A small-molecule ligand and the protein it binds are described below.
Small molecule (SMILES): Cc1cc(CCCCCCCOc2ccc(C3=NCCO3)cc2)on1

Binding-site contacts:
Ligand atom C4C contacts residue PHE135 of chain 44.A at 3.8 Å (hydrophobic).
Ligand atom C31 contacts residue ILE24 of chain 44.C at 3.6 Å (hydrophobic).
Ligand atom C3B contacts residue TRP203 of chain 44.A at 3.1 Å (hydrophobic).
Ligand atom C2B contacts residue TYR201 of chain 44.A at 3.5 Å (hydrophobic).
Ligand atom C3B contacts residue ASN228 of chain 44.A at 4.0 Å.
Ligand atom C5A contacts residue ASN228 of chain 44.A at 4.0 Å.
Ligand atom C4A contacts residue ASP112 of chain 44.A at 2.6 Å.
Ligand atom C31 contacts residue PRO177 of chain 44.A at 3.9 Å (hydrophobic).
Ligand atom C6B contacts residue ILE113 of chain 44.A at 4.0 Å (hydrophobic).
Ligand atom C6C contacts residue TYR201 of chain 44.A at 3.9 Å (hydrophobic).
Ligand atom C5C contacts residue PHE135 of chain 44.A at 3.5 Å (hydrophobic).
Ligand atom C5C contacts residue ILE111 of chain 44.A at 3.8 Å (hydrophobic).
Ligand atom C5A contacts residue ASP112 of chain 44.A at 4.0 Å.
Ligand atom C2A contacts residue TRP203 of chain 44.A at 3.6 Å (hydrophobic).
Ligand atom C2A contacts residue ASP112 of chain 44.A at 3.8 Å.
Ligand atom C5 contacts residue PHE155 of chain 44.A at 3.9 Å (hydrophobic).
Ligand atom C31 contacts residue VAL179 of chain 44.A at 3.3 Å (hydrophobic).
Ligand atom C5 contacts residue PHE233 of chain 44.A at 4.0 Å (hydrophobic).
Ligand atom C2C contacts residue VAL192 of chain 44.A at 3.7 Å (hydrophobic).
Ligand atom O1 contacts residue PHE233 of chain 44.A at 3.1 Å.
Ligand atom C4C contacts residue VAL192 of chain 44.A at 3.5 Å (hydrophobic).
Ligand atom O1A contacts residue TRP203 of chain 44.A at 3.3 Å.
Ligand atom O1 contacts residue PHE155 of chain 44.A at 3.4 Å.
Ligand atom C3C contacts residue PHE135 of chain 44.A at 3.8 Å (hydrophobic).
Ligand atom N2 contacts residue PHE233 of chain 44.A at 3.7 Å.
Ligand atom C4B contacts residue ILE113 of chain 44.A at 4.0 Å (hydrophobic).
Ligand atom C2C contacts residue PHE155 of chain 44.A at 3.9 Å (hydrophobic).
Ligand atom N3A contacts residue THR114 of chain 44.A at 4.0 Å.
Ligand atom C5B contacts residue ILE111 of chain 44.A at 3.9 Å (hydrophobic).
Ligand atom N3A contacts residue ILE113 of chain 44.A at 3.8 Å.
Ligand atom C4 contacts residue ILE24 of chain 44.C at 4.0 Å (hydrophobic).
Ligand atom C5B contacts residue ASP112 of chain 44.A at 4.0 Å.
Ligand atom N2 contacts residue PHE155 of chain 44.A at 3.5 Å.
Ligand atom C5B contacts residue ILE113 of chain 44.A at 3.5 Å (hydrophobic).
Ligand atom C4A contacts residue THR114 of chain 44.A at 3.5 Å.
Ligand atom O1B contacts residue TYR201 of chain 44.A at 3.4 Å.
Ligand atom O1A contacts residue ASN228 of chain 44.A at 3.7 Å.
Ligand atom C4B contacts residue TRP203 of chain 44.A at 3.5 Å (hydrophobic).
Ligand atom C2B contacts residue TRP203 of chain 44.A at 4.0 Å (hydrophobic).
Ligand atom N3A contacts residue ASP112 of chain 44.A at 2.5 Å (salt-bridge).

Sequence of chain 45.C:
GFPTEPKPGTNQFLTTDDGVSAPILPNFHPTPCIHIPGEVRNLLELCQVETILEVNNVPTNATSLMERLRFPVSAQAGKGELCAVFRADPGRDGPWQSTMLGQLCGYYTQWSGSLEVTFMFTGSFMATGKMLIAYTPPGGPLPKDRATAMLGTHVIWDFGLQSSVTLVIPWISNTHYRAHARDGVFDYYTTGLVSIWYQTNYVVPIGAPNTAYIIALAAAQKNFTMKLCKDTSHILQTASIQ

Sequence of chain 44.A:
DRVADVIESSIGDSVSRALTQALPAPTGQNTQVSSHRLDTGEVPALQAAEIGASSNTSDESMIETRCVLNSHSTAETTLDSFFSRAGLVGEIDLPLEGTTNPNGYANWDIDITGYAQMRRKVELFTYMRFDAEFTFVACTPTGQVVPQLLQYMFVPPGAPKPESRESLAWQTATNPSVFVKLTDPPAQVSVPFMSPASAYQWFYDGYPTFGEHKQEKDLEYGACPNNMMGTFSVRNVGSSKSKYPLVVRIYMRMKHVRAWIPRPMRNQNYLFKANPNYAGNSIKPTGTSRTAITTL

Sequence of chain 44.C:
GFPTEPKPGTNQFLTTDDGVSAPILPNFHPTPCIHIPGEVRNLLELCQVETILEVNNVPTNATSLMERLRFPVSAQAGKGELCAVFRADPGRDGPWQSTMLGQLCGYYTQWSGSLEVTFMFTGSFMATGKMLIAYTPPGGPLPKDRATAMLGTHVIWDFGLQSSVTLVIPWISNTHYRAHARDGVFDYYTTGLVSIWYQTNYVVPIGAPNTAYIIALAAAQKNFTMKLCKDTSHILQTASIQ